This protein binds this small molecule.
Small molecule (SMILES): CC(=O)CCO

Binding-site contacts:
Ligand atom C2 contacts residue ILE56 of chain 1.B at 4.1 Å (hydrophobic).
Ligand atom C2 contacts residue VAL55 of chain 1.B at 4.1 Å (hydrophobic).
Ligand atom O5 contacts residue PHE99 of chain 1.B at 4.4 Å.
Ligand atom C1 contacts residue PHE99 of chain 1.B at 3.5 Å (hydrophobic).
Ligand atom C3 contacts residue TRP59 of chain 1.B at 4.3 Å (hydrophobic).
Ligand atom C1 contacts residue TRP59 of chain 1.B at 3.4 Å (hydrophobic).
Ligand atom C2 contacts residue TRP59 of chain 1.B at 4.1 Å (hydrophobic).
Ligand atom C2 contacts residue TYR82 of chain 1.B at 4.3 Å (hydrophobic).
Ligand atom C3 contacts residue PHE46 of chain 1.B at 4.3 Å (hydrophobic).
Ligand atom C1 contacts residue TYR82 of chain 1.B at 4.3 Å (hydrophobic).
Ligand atom C4 contacts residue ASP37 of chain 1.B at 4.4 Å.
Ligand atom O2 contacts residue ILE56 of chain 1.B at 2.9 Å (h-bond).
Ligand atom O2 contacts residue TYR82 of chain 1.B at 4.3 Å.
Ligand atom O5 contacts residue ASP37 of chain 1.B at 3.9 Å.
Ligand atom O2 contacts residue VAL55 of chain 1.B at 3.3 Å.
Ligand atom C3 contacts residue VAL55 of chain 1.B at 4.1 Å (hydrophobic).
Ligand atom O5 contacts residue TYR82 of chain 1.B at 4.0 Å.
Ligand atom C4 contacts residue TRP59 of chain 1.B at 4.2 Å (hydrophobic).
Ligand atom C1 contacts residue ILE56 of chain 1.B at 3.6 Å (hydrophobic).
Ligand atom C4 contacts residue TYR26 of chain 1.B at 3.8 Å (hydrophobic).
Ligand atom O5 contacts residue TYR26 of chain 1.B at 4.2 Å.

Sequence of chain 1.B:
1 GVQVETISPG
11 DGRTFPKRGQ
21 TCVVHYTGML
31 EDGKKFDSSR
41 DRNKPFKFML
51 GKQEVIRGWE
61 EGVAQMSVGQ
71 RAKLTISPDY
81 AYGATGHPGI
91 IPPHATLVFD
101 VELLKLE